Binding-site contacts:
Ligand atom O2 contacts residue DG5 of chain 1.D at 3.1 Å (h-bond).
Ligand atom C4' contacts residue GLU295 of chain 1.F at 3.1 Å.
Ligand atom N1 contacts residue DT8 of chain 1.D at 2.9 Å (h-bond).
Ligand atom N6 contacts residue DT8 of chain 1.D at 3.0 Å (h-bond).
Ligand atom N3 contacts residue DA3 of chain 1.D at 2.8 Å (h-bond).
Ligand atom N4 contacts residue DG2 of chain 1.D at 2.9 Å (h-bond).
Ligand atom N4 contacts residue DG5 of chain 1.D at 2.8 Å (h-bond).
Ligand atom N2 contacts residue DC1 of chain 1.D at 3.0 Å (h-bond).
Ligand atom N1 contacts residue DC4 of chain 1.D at 3.1 Å (h-bond).
Ligand atom N1 contacts residue DC6 of chain 1.D at 3.1 Å (h-bond).
Ligand atom N3 contacts residue DG5 of chain 1.D at 3.1 Å (h-bond).
Ligand atom OP1 contacts residue ASN294 of chain 1.F at 2.7 Å (h-bond).
Ligand atom O6 contacts residue DC4 of chain 1.D at 2.8 Å (h-bond).
Ligand atom O2 contacts residue DG2 of chain 1.D at 2.6 Å (h-bond).
Ligand atom N1 contacts residue DC1 of chain 1.D at 3.0 Å (h-bond).
Ligand atom OP1 contacts residue THR233 of chain 1.F at 3.2 Å (h-bond).
Ligand atom N2 contacts residue DC7 of chain 1.D at 2.9 Å (h-bond).
Ligand atom O4 contacts residue DA3 of chain 1.D at 2.8 Å (h-bond).
Ligand atom N3 contacts residue DG2 of chain 1.D at 2.9 Å (h-bond).
Ligand atom OP1 contacts residue LYS230 of chain 1.F at 2.8 Å (salt-bridge).
Ligand atom OP1 contacts residue LYS234 of chain 1.F at 2.7 Å (salt-bridge).
Ligand atom O3' contacts residue LYS230 of chain 1.F at 3.2 Å (salt-bridge).
Ligand atom OP2 contacts residue LEU287 of chain 1.F at 3.2 Å.
Ligand atom C5' contacts residue ILE293 of chain 1.F at 3.0 Å (hydrophobic).
Ligand atom N2 contacts residue TYR271 of chain 1.F at 3.0 Å.
Ligand atom O6 contacts residue DC1 of chain 1.D at 3.1 Å (h-bond).
Ligand atom OP1 contacts residue TYR296 of chain 1.F at 2.8 Å (h-bond).
Ligand atom N4 contacts residue DC1 of chain 1.D at 3.2 Å (h-bond).
Ligand atom O4' contacts residue ARG283 of chain 1.F at 3.1 Å.
Ligand atom P contacts residue LYS230 of chain 1.F at 3.2 Å.
Ligand atom O6 contacts residue DA3 of chain 1.D at 3.0 Å (h-bond).
Ligand atom O6 contacts residue DC6 of chain 1.D at 3.0 Å (h-bond).
Ligand atom N1 contacts residue DC7 of chain 1.D at 2.9 Å (h-bond).
Ligand atom O2 contacts residue LYS234 of chain 1.F at 2.6 Å (salt-bridge).
Ligand atom C4' contacts residue ARG283 of chain 1.F at 3.1 Å.
Ligand atom O4' contacts residue ARG283 of chain 1.F at 2.6 Å (salt-bridge).
Ligand atom O3' contacts residue ASN294 of chain 1.F at 2.8 Å (h-bond).
Ligand atom C5' contacts residue ASN294 of chain 1.F at 2.9 Å.
Ligand atom O6 contacts residue DC7 of chain 1.D at 3.2 Å (h-bond).
Ligand atom N2 contacts residue DC4 of chain 1.D at 2.8 Å (h-bond).

A protein and the small-molecule ligand that binds it are described below.
Small molecule (SMILES): Cc1cn([C@H]2C[C@H](O[P](=O)(O)OC[C@H]3O[C@@H](n4ccc(N)nc4=O)C[C@@H]3O[P](=O)(O)OC[C@H]3O[C@@H](n4cnc5c(=O)nc(N)[nH]c54)C[C@@H]3O)[C@@H](CO[P](=O)(O)O[C@H]3C[C@H](n4cnc5c(=O)nc(N)[nH]c54)O[C@@H]3CO[P](=O)(O)O[C@H]3C[C@H](N4C=CC(N)NC4=O)O[C@@H]3CO[P](=O)(O)O[C@H]3C[C@H](n4cnc5c(=O)nc(N)[nH]c54)O[C@@H]3CO[P](=O)(O)O[C@H]3C[C@H](n4cnc5c(=O)nc(N)[nH]c54)O[C@@H]3CO[P](=O)(O)O[C@H]3C[C@H](n4cnc5c(N)ncnc54)O[C@@H]3COP(=O)=O)O2)c(=O)[nH]c1=O

Sequence of chain 1.F:
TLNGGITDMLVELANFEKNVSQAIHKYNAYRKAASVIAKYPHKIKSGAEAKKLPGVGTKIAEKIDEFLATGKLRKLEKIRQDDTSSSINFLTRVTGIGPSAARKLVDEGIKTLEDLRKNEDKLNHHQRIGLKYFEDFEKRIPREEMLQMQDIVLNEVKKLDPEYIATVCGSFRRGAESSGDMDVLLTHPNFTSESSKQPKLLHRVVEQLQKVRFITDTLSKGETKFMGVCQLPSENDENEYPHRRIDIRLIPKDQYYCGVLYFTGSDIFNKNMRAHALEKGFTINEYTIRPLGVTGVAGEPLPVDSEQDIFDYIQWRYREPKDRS